Sequence of chain 1.E:
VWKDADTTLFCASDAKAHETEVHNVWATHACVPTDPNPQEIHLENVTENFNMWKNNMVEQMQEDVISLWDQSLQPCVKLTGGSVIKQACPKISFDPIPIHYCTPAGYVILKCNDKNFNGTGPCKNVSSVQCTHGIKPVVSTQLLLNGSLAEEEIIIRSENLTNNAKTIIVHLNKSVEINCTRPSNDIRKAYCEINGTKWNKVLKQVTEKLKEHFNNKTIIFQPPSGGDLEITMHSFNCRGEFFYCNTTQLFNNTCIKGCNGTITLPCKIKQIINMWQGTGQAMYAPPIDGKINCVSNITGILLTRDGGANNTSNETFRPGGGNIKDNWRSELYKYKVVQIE

The protein below binds the small molecule below.
Small molecule (SMILES): CC(C)C[C@@H]1NC(=O)CNC(=O)[C@H](CC(C)C)NC(=O)[C@H](CO)NC(=O)[C@H](CCCCN)NC(=O)[C@@H]2CSSC[C@@H](C(=O)N[C@H](C(N)=O)C(C)C)NC(=O)[C@H](C)NC(=O)[C@@H]3CSSC[C@H](NC(=O)[C@H](Cc4ccccc4)NC(=O)[C@H](CC4=NC=NC4)NC(=O)[C@H](CC(C)C)NC(=O)[C@H](CC(N)=O)NC(=O)CCSSC[C@H](NC(=O)[C@H](CCCN=C(N)N)NC(=O)CNC(=O)[C@H](CC(C)C)NC1=O)C(=O)N[C@@H](C)C(=O)N1CCC[C@@H]1C(=O)N[C@@H]([C@@H](C)O)C(=O)N[C@@H](Cc1ccc(OCC4CCCCC4)cc1)C(=O)N3)C(=O)N[C@@H](CCC(N)=O)C(=O)N[C@@H](CC(C)C)C(=O)N[C@@H](CCCN=C(N)N)C(=O)N2

Binding-site contacts:
Ligand atom CB contacts residue ASP237 of chain 1.E at 3.0 Å.
Ligand atom C5 contacts residue PHE251 of chain 1.E at 3.5 Å (hydrophobic).
Ligand atom CE1 contacts residue GLU239 of chain 1.E at 3.5 Å.
Ligand atom O contacts residue SER234 of chain 1.E at 3.7 Å.
Ligand atom CZ contacts residue ASP237 of chain 1.E at 3.7 Å.
Ligand atom N contacts residue GLY235 of chain 1.E at 3.2 Å (h-bond).
Ligand atom CD2 contacts residue GLY336 of chain 1.E at 3.6 Å.
Ligand atom OH contacts residue ASN288 of chain 1.E at 3.6 Å (h-bond).
Ligand atom CG2 contacts residue GLN291 of chain 1.E at 3.7 Å.
Ligand atom SG contacts residue GLY235 of chain 1.E at 3.7 Å.
Ligand atom NH2 contacts residue GLY236 of chain 1.E at 3.5 Å (h-bond).
Ligand atom CA contacts residue ASP237 of chain 1.E at 3.6 Å.
Ligand atom CB contacts residue ILE240 of chain 1.E at 3.7 Å (hydrophobic).
Ligand atom C7 contacts residue GLU239 of chain 1.E at 3.6 Å.
Ligand atom OH contacts residue TRP290 of chain 1.E at 3.3 Å.
Ligand atom CB contacts residue GLY292 of chain 1.E at 3.1 Å.
Ligand atom NH2 contacts residue ASP237 of chain 1.E at 3.0 Å (salt-bridge).
Ligand atom CD2 contacts residue ILE240 of chain 1.E at 3.5 Å (hydrophobic).
Ligand atom C1 contacts residue PHE245 of chain 1.E at 3.5 Å (hydrophobic).
Ligand atom NH1 contacts residue ASP237 of chain 1.E at 3.5 Å (salt-bridge).
Ligand atom C2 contacts residue SER244 of chain 1.E at 3.4 Å.
Ligand atom O contacts residue ASP237 of chain 1.E at 3.0 Å (salt-bridge).
Ligand atom N contacts residue ASP237 of chain 1.E at 2.5 Å (salt-bridge).
Ligand atom CB contacts residue GLY335 of chain 1.E at 3.4 Å.
Ligand atom CG2 contacts residue TRP290 of chain 1.E at 3.4 Å (hydrophobic).
Ligand atom O contacts residue ASN337 of chain 1.E at 3.6 Å.
Ligand atom OG1 contacts residue TRP290 of chain 1.E at 3.3 Å.
Ligand atom OG1 contacts residue GLY292 of chain 1.E at 3.3 Å (h-bond).
Ligand atom CG2 contacts residue GLY292 of chain 1.E at 3.3 Å.
Ligand atom CA contacts residue ASP237 of chain 1.E at 3.2 Å.
Ligand atom C contacts residue ASP237 of chain 1.E at 3.4 Å.
Ligand atom CE1 contacts residue ASN288 of chain 1.E at 3.1 Å.
Ligand atom CZ contacts residue GLU239 of chain 1.E at 3.5 Å.
Ligand atom C6 contacts residue PHE251 of chain 1.E at 3.5 Å (hydrophobic).
Ligand atom OG1 contacts residue MET289 of chain 1.E at 2.5 Å (h-bond).
Ligand atom O contacts residue GLY236 of chain 1.E at 3.7 Å.
Ligand atom CB contacts residue MET289 of chain 1.E at 3.5 Å (hydrophobic).
Ligand atom O contacts residue GLY336 of chain 1.E at 3.0 Å (h-bond).
Ligand atom O contacts residue ILE240 of chain 1.E at 3.4 Å.
Ligand atom OH contacts residue GLU239 of chain 1.E at 3.7 Å.